The small molecule below binds the protein below.
Small molecule (SMILES): CC[C@H](C)[C@H](NC(=O)[C@H](C)NC(C)=O)C(=O)N[C@@H](Cc1ccccc1)C(=O)OC

Binding-site contacts:
Ligand atom CG1 contacts residue GLY143 of chain 1.A at 3.5 Å.
Ligand atom CG contacts residue SER46 of chain 1.A at 3.6 Å.
Ligand atom CB contacts residue THR26 of chain 1.A at 3.4 Å.
Ligand atom CD1 contacts residue THR25 of chain 1.A at 3.4 Å.
Ligand atom O contacts residue GLY143 of chain 1.A at 2.8 Å (h-bond).
Ligand atom CA contacts residue THR26 of chain 1.A at 3.7 Å.
Ligand atom CG1 contacts residue ASN142 of chain 1.A at 3.4 Å.
Ligand atom N contacts residue THR26 of chain 1.A at 3.2 Å (h-bond).
Ligand atom CD1 contacts residue THR45 of chain 1.A at 3.8 Å.
Ligand atom CD1 contacts residue CYS44 of chain 1.A at 3.4 Å (hydrophobic).
Ligand atom CB contacts residue THR25 of chain 1.A at 3.8 Å.
Ligand atom CD1 contacts residue SER46 of chain 1.A at 3.9 Å.
Ligand atom CZ contacts residue MET49 of chain 1.A at 3.5 Å (hydrophobic).
Ligand atom O contacts residue THR24 of chain 1.A at 4.0 Å.
Ligand atom C contacts residue THR24 of chain 1.A at 3.6 Å.
Ligand atom N contacts residue HIS41 of chain 1.A at 3.8 Å.
Ligand atom CA contacts residue GLY143 of chain 1.A at 3.9 Å.
Ligand atom CB contacts residue LEU27 of chain 1.A at 3.6 Å (hydrophobic).
Ligand atom CH3 contacts residue CYS145 of chain 1.A at 1.8 Å (hydrophobic).
Ligand atom CB contacts residue HIS41 of chain 1.A at 3.8 Å.
Ligand atom O contacts residue ASN142 of chain 1.A at 3.9 Å.
Ligand atom CE1 contacts residue MET49 of chain 1.A at 4.0 Å (hydrophobic).
Ligand atom CB contacts residue SER46 of chain 1.A at 3.2 Å.
Ligand atom O contacts residue SER144 of chain 1.A at 3.1 Å (h-bond).
Ligand atom C contacts residue THR26 of chain 1.A at 3.9 Å.
Ligand atom O contacts residue THR26 of chain 1.A at 3.4 Å (h-bond).
Ligand atom O contacts residue THR25 of chain 1.A at 3.8 Å.
Ligand atom CE1 contacts residue CYS44 of chain 1.A at 3.3 Å (hydrophobic).
Ligand atom C contacts residue GLY143 of chain 1.A at 3.8 Å.
Ligand atom O contacts residue CYS145 of chain 1.A at 2.8 Å (h-bond).
Ligand atom CD1 contacts residue ASN142 of chain 1.A at 3.5 Å.
Ligand atom C contacts residue GLY143 of chain 1.A at 3.6 Å.
Ligand atom OXT contacts residue THR24 of chain 1.A at 3.2 Å (h-bond).
Ligand atom N contacts residue CYS145 of chain 1.A at 3.2 Å (h-bond).
Ligand atom N contacts residue GLY143 of chain 1.A at 3.7 Å.
Ligand atom CH3 contacts residue HIS164 of chain 1.A at 4.0 Å.
Ligand atom CE1 contacts residue THR25 of chain 1.A at 3.7 Å.
Ligand atom C contacts residue CYS145 of chain 1.A at 2.3 Å (hydrophobic).
Ligand atom CM contacts residue THR24 of chain 1.A at 3.5 Å.
Ligand atom CE1 contacts residue THR45 of chain 1.A at 3.9 Å.

Sequence of chain 1.A:
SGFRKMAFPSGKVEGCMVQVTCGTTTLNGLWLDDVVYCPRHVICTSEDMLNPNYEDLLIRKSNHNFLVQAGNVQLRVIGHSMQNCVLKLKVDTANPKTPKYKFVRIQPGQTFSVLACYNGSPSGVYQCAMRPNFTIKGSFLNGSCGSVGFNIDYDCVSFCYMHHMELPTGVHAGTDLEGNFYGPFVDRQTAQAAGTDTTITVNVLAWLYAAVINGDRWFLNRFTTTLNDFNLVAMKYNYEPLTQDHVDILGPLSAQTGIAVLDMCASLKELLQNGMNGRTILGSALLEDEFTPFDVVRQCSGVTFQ